This protein binds this small molecule.
Small molecule (SMILES): CC(=O)N[C@@H]1[C@@H](O)[C@H](O)[C@@H](CO)O[C@H]1O

Binding-site contacts:
Ligand atom C5 contacts residue ASN23 of chain 2.A at 3.7 Å.
Ligand atom C8 contacts residue GLN15 of chain 2.A at 3.8 Å.
Ligand atom C6 contacts residue ASN23 of chain 2.A at 4.3 Å.
Ligand atom O5 contacts residue ASN23 of chain 2.A at 2.3 Å (h-bond).
Ligand atom O7 contacts residue GLN15 of chain 2.A at 4.4 Å.
Ligand atom C1 contacts residue ASN23 of chain 2.A at 1.4 Å.
Ligand atom C3 contacts residue ASN23 of chain 2.A at 3.9 Å.
Ligand atom C2 contacts residue GLN15 of chain 2.A at 4.2 Å.
Ligand atom C7 contacts residue ASN23 of chain 2.A at 3.8 Å.
Ligand atom C7 contacts residue GLN15 of chain 2.A at 4.3 Å.
Ligand atom C4 contacts residue ASN23 of chain 2.A at 4.2 Å.
Ligand atom N2 contacts residue ASN23 of chain 2.A at 3.0 Å (h-bond).
Ligand atom C2 contacts residue ASN23 of chain 2.A at 2.6 Å.
Ligand atom O6 contacts residue ASN23 of chain 2.A at 4.2 Å.
Ligand atom C8 contacts residue ASN23 of chain 2.A at 3.8 Å.

Sequence of chain 2.A:
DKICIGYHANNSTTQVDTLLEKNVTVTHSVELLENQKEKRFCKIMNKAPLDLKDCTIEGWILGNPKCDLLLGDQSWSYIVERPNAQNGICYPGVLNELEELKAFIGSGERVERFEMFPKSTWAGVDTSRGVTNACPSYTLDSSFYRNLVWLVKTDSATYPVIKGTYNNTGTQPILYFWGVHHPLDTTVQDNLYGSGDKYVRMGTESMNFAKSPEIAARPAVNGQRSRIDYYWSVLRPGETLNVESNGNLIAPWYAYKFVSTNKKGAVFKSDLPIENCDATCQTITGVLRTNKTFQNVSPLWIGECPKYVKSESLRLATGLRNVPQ